This small molecule binds to this protein.
Small molecule (SMILES): CC(=O)N[C@@H]1[C@@H](O)[C@H](O)[C@@H](CO)O[C@H]1O

Binding-site contacts:
Ligand atom C3 contacts residue ASN343 of chain 1.A at 3.8 Å.
Ligand atom C4 contacts residue ASN343 of chain 1.A at 4.2 Å.
Ligand atom C7 contacts residue GLY339 of chain 1.A at 4.5 Å.
Ligand atom N2 contacts residue ASN343 of chain 1.A at 2.9 Å (h-bond).
Ligand atom C5 contacts residue ASN343 of chain 1.A at 3.7 Å.
Ligand atom C1 contacts residue ASN343 of chain 1.A at 1.4 Å.
Ligand atom C2 contacts residue ASN343 of chain 1.A at 2.5 Å.
Ligand atom N2 contacts residue GLY339 of chain 1.A at 4.1 Å.
Ligand atom O5 contacts residue ASN343 of chain 1.A at 2.4 Å (h-bond).
Ligand atom C7 contacts residue ASN343 of chain 1.A at 4.0 Å.
Ligand atom C8 contacts residue GLY339 of chain 1.A at 3.8 Å.

Sequence of chain 1.A:
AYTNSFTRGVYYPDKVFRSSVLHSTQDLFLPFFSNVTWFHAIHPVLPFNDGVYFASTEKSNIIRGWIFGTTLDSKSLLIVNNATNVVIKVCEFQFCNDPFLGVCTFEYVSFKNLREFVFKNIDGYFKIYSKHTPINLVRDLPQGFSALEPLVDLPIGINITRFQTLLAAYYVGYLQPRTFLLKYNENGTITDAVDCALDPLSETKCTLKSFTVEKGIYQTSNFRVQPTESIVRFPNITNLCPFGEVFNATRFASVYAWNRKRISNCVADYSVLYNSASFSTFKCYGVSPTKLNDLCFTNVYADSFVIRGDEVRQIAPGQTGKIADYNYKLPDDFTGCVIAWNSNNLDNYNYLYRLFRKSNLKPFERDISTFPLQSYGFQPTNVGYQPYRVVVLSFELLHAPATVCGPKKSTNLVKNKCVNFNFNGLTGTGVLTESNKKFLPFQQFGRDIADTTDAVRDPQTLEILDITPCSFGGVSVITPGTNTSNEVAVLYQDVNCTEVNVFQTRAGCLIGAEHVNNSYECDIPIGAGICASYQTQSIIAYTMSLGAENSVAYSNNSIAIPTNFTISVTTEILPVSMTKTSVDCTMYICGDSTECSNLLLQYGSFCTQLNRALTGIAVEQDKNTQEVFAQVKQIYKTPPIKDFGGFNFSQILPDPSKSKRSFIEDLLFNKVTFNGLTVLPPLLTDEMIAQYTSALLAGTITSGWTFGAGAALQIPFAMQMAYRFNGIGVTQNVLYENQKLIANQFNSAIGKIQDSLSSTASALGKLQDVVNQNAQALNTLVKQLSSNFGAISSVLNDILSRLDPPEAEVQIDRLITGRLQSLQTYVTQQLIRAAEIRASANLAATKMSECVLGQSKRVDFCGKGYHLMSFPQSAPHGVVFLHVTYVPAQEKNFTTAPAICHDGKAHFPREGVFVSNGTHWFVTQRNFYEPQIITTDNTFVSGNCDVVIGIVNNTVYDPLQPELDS